Sequence of chain 29.A:
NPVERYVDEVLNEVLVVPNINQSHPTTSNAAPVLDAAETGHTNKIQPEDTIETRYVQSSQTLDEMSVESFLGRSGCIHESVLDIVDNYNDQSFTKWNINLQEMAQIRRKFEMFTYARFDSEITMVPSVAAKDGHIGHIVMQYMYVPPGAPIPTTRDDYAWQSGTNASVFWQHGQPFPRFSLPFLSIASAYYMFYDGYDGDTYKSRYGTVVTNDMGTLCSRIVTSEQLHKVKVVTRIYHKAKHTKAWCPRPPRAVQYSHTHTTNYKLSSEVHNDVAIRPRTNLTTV

Binding-site contacts:
Ligand atom O1 contacts residue MET214 of chain 29.A at 3.3 Å.
Ligand atom C2A contacts residue PHE179 of chain 29.A at 3.5 Å (hydrophobic).
Ligand atom C5B contacts residue TYR144 of chain 29.A at 3.7 Å (hydrophobic).
Ligand atom N1A contacts residue PHE179 of chain 29.A at 3.6 Å.
Ligand atom N3A contacts residue LEU217 of chain 29.A at 3.6 Å.
Ligand atom C1B contacts residue ILE98 of chain 29.A at 3.7 Å (hydrophobic).
Ligand atom O1A contacts residue TYR144 of chain 29.A at 3.3 Å.
Ligand atom O1 contacts residue LEU100 of chain 29.A at 3.7 Å.
Ligand atom CM3 contacts residue TYR190 of chain 29.A at 3.7 Å (hydrophobic).
Ligand atom CM2 contacts residue ILE122 of chain 29.A at 3.5 Å (hydrophobic).
Ligand atom C4 contacts residue TYR190 of chain 29.A at 3.6 Å (hydrophobic).
Ligand atom F3 contacts residue TYR142 of chain 29.A at 2.6 Å.
Ligand atom F3 contacts residue MET143 of chain 29.A at 3.3 Å.
Ligand atom C5B contacts residue LEU181 of chain 29.A at 3.5 Å (hydrophobic).
Ligand atom N1A contacts residue TYR144 of chain 29.A at 3.3 Å.
Ligand atom C4B contacts residue LEU181 of chain 29.A at 3.8 Å (hydrophobic).
Ligand atom C2A contacts residue TYR144 of chain 29.A at 3.6 Å (hydrophobic).
Ligand atom N3A contacts residue PHE179 of chain 29.A at 3.2 Å.
Ligand atom C1B contacts residue LEU181 of chain 29.A at 3.8 Å (hydrophobic).
Ligand atom C4 contacts residue LEU100 of chain 29.A at 3.7 Å (hydrophobic).
Ligand atom O1B contacts residue ILE98 of chain 29.A at 3.1 Å.
Ligand atom CM6 contacts residue TYR144 of chain 29.A at 3.6 Å (hydrophobic).
Ligand atom C1C contacts residue MET214 of chain 29.A at 3.5 Å (hydrophobic).
Ligand atom CM6 contacts residue MET214 of chain 29.A at 3.4 Å (hydrophobic).
Ligand atom F3 contacts residue ALA166 of chain 29.A at 3.2 Å.
Ligand atom C6B contacts residue LEU181 of chain 29.A at 3.5 Å (hydrophobic).
Ligand atom F2 contacts residue PHE179 of chain 29.A at 3.6 Å.
Ligand atom F2 contacts residue VAL168 of chain 29.A at 2.9 Å.
Ligand atom C3A contacts residue TYR144 of chain 29.A at 3.7 Å (hydrophobic).
Ligand atom F1 contacts residue LEU217 of chain 29.A at 3.3 Å.
Ligand atom C3A contacts residue PHE179 of chain 29.A at 3.4 Å (hydrophobic).
Ligand atom F1 contacts residue TYR142 of chain 29.A at 3.3 Å.
Ligand atom CM3 contacts residue ASN212 of chain 29.A at 3.6 Å.
Ligand atom N2 contacts residue LEU100 of chain 29.A at 3.8 Å.
Ligand atom F1 contacts residue MET124 of chain 29.A at 3.5 Å.
Ligand atom F2 contacts residue TYR142 of chain 29.A at 3.6 Å.
Ligand atom C3 contacts residue LEU100 of chain 29.A at 3.6 Å (hydrophobic).
Ligand atom CM4 contacts residue TYR142 of chain 29.A at 3.5 Å (hydrophobic).
Ligand atom CM6 contacts residue LEU184 of chain 29.A at 3.4 Å (hydrophobic).
Ligand atom F3 contacts residue TYR144 of chain 29.A at 3.1 Å.

Sequence of chain 29.C:
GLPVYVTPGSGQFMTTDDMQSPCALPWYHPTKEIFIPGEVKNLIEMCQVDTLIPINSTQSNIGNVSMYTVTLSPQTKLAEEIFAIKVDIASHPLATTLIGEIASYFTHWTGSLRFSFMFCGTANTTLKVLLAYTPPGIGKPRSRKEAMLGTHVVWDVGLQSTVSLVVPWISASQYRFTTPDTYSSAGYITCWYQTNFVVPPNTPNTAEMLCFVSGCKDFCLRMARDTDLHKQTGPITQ

A small-molecule ligand and the protein it binds are described below.
Small molecule (SMILES): Cc1cc(CCCOc2c(C)cc(-c3noc(C(F)(F)F)n3)cc2C)on1